A protein and the small-molecule ligand that binds it are described below.
Small molecule (SMILES): CCCS(=O)(=O)Nc1ccc(F)c(-c2cc3cnc(NCCCO)nc3n(C)c2=O)c1F

Sequence of chain 1.B:
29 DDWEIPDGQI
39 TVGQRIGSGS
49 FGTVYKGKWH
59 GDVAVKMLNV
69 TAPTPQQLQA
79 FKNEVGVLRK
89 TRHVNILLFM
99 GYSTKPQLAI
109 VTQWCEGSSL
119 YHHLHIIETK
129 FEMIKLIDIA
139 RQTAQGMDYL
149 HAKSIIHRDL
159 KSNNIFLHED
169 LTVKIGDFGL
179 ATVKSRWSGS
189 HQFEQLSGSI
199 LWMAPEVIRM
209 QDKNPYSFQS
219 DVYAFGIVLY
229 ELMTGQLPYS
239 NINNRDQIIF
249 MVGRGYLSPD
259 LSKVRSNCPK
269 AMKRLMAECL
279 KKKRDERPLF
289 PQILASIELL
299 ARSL

Binding-site contacts:
Ligand atom F20 contacts residue ASP175 of chain 1.B at 3.7 Å.
Ligand atom C17 contacts residue THR110 of chain 1.B at 3.6 Å.
Ligand atom C17 contacts residue LYS64 of chain 1.B at 3.2 Å.
Ligand atom F19 contacts residue ALA62 of chain 1.B at 3.3 Å.
Ligand atom N7 contacts residue PHE164 of chain 1.B at 3.8 Å.
Ligand atom O26 contacts residue GLY177 of chain 1.B at 3.1 Å (h-bond).
Ligand atom C5 contacts residue ALA62 of chain 1.B at 3.9 Å (hydrophobic).
Ligand atom F19 contacts residue VAL52 of chain 1.B at 3.7 Å.
Ligand atom O32 contacts residue SER117 of chain 1.B at 3.3 Å (h-bond).
Ligand atom C18 contacts residue LYS64 of chain 1.B at 3.8 Å.
Ligand atom C16 contacts residue THR110 of chain 1.B at 3.6 Å.
Ligand atom C13 contacts residue LEU95 of chain 1.B at 3.9 Å (hydrophobic).
Ligand atom N22 contacts residue CYS113 of chain 1.B at 3.1 Å (h-bond).
Ligand atom F20 contacts residue LEU95 of chain 1.B at 3.1 Å.
Ligand atom F19 contacts residue THR110 of chain 1.B at 3.7 Å.
Ligand atom C6 contacts residue CYS113 of chain 1.B at 3.5 Å (hydrophobic).
Ligand atom C10 contacts residue ALA62 of chain 1.B at 3.6 Å (hydrophobic).
Ligand atom C4 contacts residue PHE164 of chain 1.B at 3.9 Å (hydrophobic).
Ligand atom C31 contacts residue SER117 of chain 1.B at 3.6 Å.
Ligand atom F19 contacts residue LYS64 of chain 1.B at 3.8 Å.
Ligand atom C24 contacts residue LEU86 of chain 1.B at 3.8 Å (hydrophobic).
Ligand atom F20 contacts residue PHE164 of chain 1.B at 3.7 Å.
Ligand atom C27 contacts residue THR110 of chain 1.B at 3.7 Å.
Ligand atom C27 contacts residue LEU95 of chain 1.B at 3.6 Å (hydrophobic).
Ligand atom N1 contacts residue CYS113 of chain 1.B at 3.0 Å (h-bond).
Ligand atom O12 contacts residue VAL52 of chain 1.B at 3.6 Å.
Ligand atom C8 contacts residue VAL52 of chain 1.B at 3.8 Å (hydrophobic).
Ligand atom C10 contacts residue THR110 of chain 1.B at 3.5 Å.
Ligand atom S23 contacts residue ASP175 of chain 1.B at 3.7 Å.
Ligand atom C28 contacts residue PHE176 of chain 1.B at 3.9 Å (hydrophobic).
Ligand atom O25 contacts residue GLY177 of chain 1.B at 3.9 Å.
Ligand atom C18 contacts residue THR110 of chain 1.B at 3.6 Å.
Ligand atom O26 contacts residue ASP175 of chain 1.B at 2.9 Å.
Ligand atom C10 contacts residue LEU95 of chain 1.B at 3.8 Å (hydrophobic).
Ligand atom C28 contacts residue LEU95 of chain 1.B at 3.3 Å (hydrophobic).
Ligand atom C29 contacts residue GLY115 of chain 1.B at 3.7 Å.
Ligand atom C14 contacts residue LEU95 of chain 1.B at 3.3 Å (hydrophobic).
Ligand atom C13 contacts residue THR110 of chain 1.B at 3.8 Å.
Ligand atom N21 contacts residue ASP175 of chain 1.B at 3.1 Å (salt-bridge).
Ligand atom O26 contacts residue PHE176 of chain 1.B at 3.1 Å (h-bond).